Sequence of chain 1.A:
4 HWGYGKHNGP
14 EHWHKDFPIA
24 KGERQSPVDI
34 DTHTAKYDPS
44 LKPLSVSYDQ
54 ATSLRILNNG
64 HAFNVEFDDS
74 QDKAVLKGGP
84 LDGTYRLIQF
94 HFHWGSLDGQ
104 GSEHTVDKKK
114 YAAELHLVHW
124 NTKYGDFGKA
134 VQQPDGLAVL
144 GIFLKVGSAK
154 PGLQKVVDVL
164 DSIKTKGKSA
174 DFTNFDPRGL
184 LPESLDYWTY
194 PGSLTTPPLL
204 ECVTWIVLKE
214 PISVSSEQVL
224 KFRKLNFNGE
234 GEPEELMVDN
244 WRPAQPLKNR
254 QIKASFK

Binding-site contacts:
Ligand atom O6 contacts residue ASP129 of chain 1.A at 3.0 Å (salt-bridge).
Ligand atom O1A contacts residue PHE130 of chain 1.A at 3.6 Å.
Ligand atom C5 contacts residue GLY131 of chain 1.A at 3.3 Å.
Ligand atom C6 contacts residue GLY131 of chain 1.A at 3.3 Å.
Ligand atom C1 contacts residue PHE130 of chain 1.A at 3.9 Å (hydrophobic).
Ligand atom C2 contacts residue GLY131 of chain 1.A at 4.2 Å.
Ligand atom C3 contacts residue PHE130 of chain 1.A at 3.7 Å (hydrophobic).
Ligand atom O1A contacts residue ASP72 of chain 1.A at 4.4 Å.
Ligand atom O2 contacts residue PHE130 of chain 1.A at 3.6 Å.
Ligand atom C6 contacts residue ASP129 of chain 1.A at 4.3 Å.
Ligand atom C1 contacts residue GLY131 of chain 1.A at 3.6 Å.
Ligand atom O1A contacts residue ILE91 of chain 1.A at 3.8 Å.
Ligand atom O2 contacts residue ILE91 of chain 1.A at 3.9 Å.
Ligand atom C1A contacts residue GLY131 of chain 1.A at 4.1 Å.
Ligand atom C4 contacts residue GLY131 of chain 1.A at 3.8 Å.
Ligand atom C2 contacts residue PHE130 of chain 1.A at 3.6 Å (hydrophobic).
Ligand atom C4 contacts residue PHE130 of chain 1.A at 4.5 Å (hydrophobic).
Ligand atom O2A contacts residue ASP129 of chain 1.A at 3.4 Å.
Ligand atom C1A contacts residue PHE130 of chain 1.A at 3.8 Å (hydrophobic).
Ligand atom O6 contacts residue GLY131 of chain 1.A at 3.5 Å (h-bond).
Ligand atom O2A contacts residue GLY131 of chain 1.A at 4.3 Å.
Ligand atom C6 contacts residue PHE130 of chain 1.A at 4.5 Å (hydrophobic).
Ligand atom O2A contacts residue PHE130 of chain 1.A at 3.9 Å.
Ligand atom C3 contacts residue GLY131 of chain 1.A at 4.4 Å.
Ligand atom C1A contacts residue ASP129 of chain 1.A at 4.3 Å.

A small-molecule ligand and the protein it binds are described below.
Small molecule (SMILES): O=C(O)c1c(O)cccc1O